Binding-site contacts:
Ligand atom C2 contacts residue ASN70 of chain 1.D at 4.0 Å.
Ligand atom C2 contacts residue GLN170 of chain 1.D at 3.5 Å.
Ligand atom O5 contacts residue TYR15 of chain 1.D at 4.1 Å.
Ligand atom O7 contacts residue THR74 of chain 1.D at 3.6 Å.
Ligand atom O5 contacts residue ASN70 of chain 1.D at 3.1 Å (h-bond).
Ligand atom C5 contacts residue GLN68 of chain 1.D at 4.0 Å.
Ligand atom C1 contacts residue ASN70 of chain 1.D at 2.6 Å.
Ligand atom C2 contacts residue VAL37 of chain 1.D at 4.0 Å (hydrophobic).
Ligand atom C3 contacts residue TYR15 of chain 1.D at 3.9 Å (hydrophobic).
Ligand atom C6 contacts residue GLN68 of chain 1.D at 3.8 Å.
Ligand atom O5 contacts residue VAL37 of chain 1.D at 3.8 Å.
Ligand atom C7 contacts residue ASN70 of chain 1.D at 4.2 Å.
Ligand atom O4 contacts residue TYR15 of chain 1.D at 4.0 Å.
Ligand atom C1 contacts residue LEU35 of chain 1.D at 4.2 Å (hydrophobic).
Ligand atom C1 contacts residue TYR15 of chain 1.D at 4.2 Å (hydrophobic).
Ligand atom O7 contacts residue LEU35 of chain 1.D at 3.5 Å.
Ligand atom O3 contacts residue LEU35 of chain 1.D at 3.5 Å.
Ligand atom O6 contacts residue LEU35 of chain 1.D at 4.2 Å.
Ligand atom C2 contacts residue TYR15 of chain 1.D at 4.2 Å (hydrophobic).
Ligand atom C4 contacts residue GLN170 of chain 1.D at 4.0 Å.
Ligand atom C5 contacts residue LEU35 of chain 1.D at 4.0 Å (hydrophobic).
Ligand atom C8 contacts residue LEU39 of chain 1.D at 3.8 Å (hydrophobic).
Ligand atom N2 contacts residue LEU39 of chain 1.D at 4.1 Å.
Ligand atom N2 contacts residue ASN70 of chain 1.D at 3.9 Å.
Ligand atom O2 contacts residue GLN170 of chain 1.D at 3.6 Å.
Ligand atom C1 contacts residue VAL37 of chain 1.D at 4.1 Å (hydrophobic).
Ligand atom O6 contacts residue TYR15 of chain 1.D at 4.2 Å.
Ligand atom O5 contacts residue LEU35 of chain 1.D at 4.0 Å.
Ligand atom O3 contacts residue GLN170 of chain 1.D at 3.2 Å (h-bond).
Ligand atom C5 contacts residue ASN70 of chain 1.D at 4.0 Å.
Ligand atom C4 contacts residue LEU35 of chain 1.D at 4.1 Å (hydrophobic).
Ligand atom O3 contacts residue GLN170 of chain 1.D at 4.2 Å.
Ligand atom C3 contacts residue LEU35 of chain 1.D at 4.2 Å (hydrophobic).
Ligand atom O2 contacts residue GLN170 of chain 1.D at 3.0 Å (h-bond).
Ligand atom C1 contacts residue THR72 of chain 1.D at 4.3 Å.
Ligand atom C3 contacts residue GLN170 of chain 1.D at 4.0 Å.
Ligand atom O6 contacts residue GLN68 of chain 1.D at 2.6 Å (h-bond).
Ligand atom O4 contacts residue SER17 of chain 1.D at 4.2 Å.
Ligand atom O6 contacts residue SER13 of chain 1.D at 3.8 Å.
Ligand atom O4 contacts residue VAL37 of chain 1.D at 4.0 Å.

This protein binds this small molecule.
Small molecule (SMILES): CC(=O)N[C@H]1[C@H](O[C@H]2[C@H](O)[C@@H](NC(C)=O)CO[C@@H]2CO)O[C@H](CO)[C@@H](O[C@@H]2O[C@H](CO[C@H]3O[C@H](CO)[C@@H](O)[C@H](O)[C@@H]3O)[C@@H](O)[C@H](O[C@H]3O[C@H](CO)[C@@H](O)[C@H](O)[C@@H]3O)[C@@H]2O)[C@@H]1O

Sequence of chain 1.D:
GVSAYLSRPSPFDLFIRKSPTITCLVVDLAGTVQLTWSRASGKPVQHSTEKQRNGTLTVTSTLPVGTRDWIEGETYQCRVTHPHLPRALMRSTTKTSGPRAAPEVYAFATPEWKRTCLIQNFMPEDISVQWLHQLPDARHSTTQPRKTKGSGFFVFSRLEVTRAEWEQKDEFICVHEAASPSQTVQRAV